Sequence of chain 2.D:
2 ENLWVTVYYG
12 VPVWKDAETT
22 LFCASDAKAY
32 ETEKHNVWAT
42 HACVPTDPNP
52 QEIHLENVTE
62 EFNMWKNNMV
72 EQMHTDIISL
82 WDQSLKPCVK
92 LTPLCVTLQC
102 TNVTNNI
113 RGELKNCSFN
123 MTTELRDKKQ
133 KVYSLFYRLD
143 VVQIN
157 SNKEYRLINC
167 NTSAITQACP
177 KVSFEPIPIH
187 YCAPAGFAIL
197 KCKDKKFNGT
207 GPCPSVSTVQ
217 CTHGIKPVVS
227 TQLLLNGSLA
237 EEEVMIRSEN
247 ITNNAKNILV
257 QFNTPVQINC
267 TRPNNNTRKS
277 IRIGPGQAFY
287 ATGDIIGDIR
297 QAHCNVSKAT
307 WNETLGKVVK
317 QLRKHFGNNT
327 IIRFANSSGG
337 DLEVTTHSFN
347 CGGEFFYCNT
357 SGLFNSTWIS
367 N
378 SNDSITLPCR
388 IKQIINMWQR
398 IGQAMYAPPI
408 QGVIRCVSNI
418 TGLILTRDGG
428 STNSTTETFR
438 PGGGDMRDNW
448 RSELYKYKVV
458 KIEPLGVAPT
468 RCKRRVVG

Sequence of chain 2.E:
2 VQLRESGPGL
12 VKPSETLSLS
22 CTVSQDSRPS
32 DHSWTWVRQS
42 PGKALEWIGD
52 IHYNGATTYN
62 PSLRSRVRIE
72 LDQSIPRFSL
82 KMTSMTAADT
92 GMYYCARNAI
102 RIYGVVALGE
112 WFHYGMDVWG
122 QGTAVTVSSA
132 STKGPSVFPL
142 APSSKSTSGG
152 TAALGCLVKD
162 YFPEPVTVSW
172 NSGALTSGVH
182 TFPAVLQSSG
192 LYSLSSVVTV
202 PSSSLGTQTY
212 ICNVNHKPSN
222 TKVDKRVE

Binding-site contacts:
Ligand atom C8 contacts residue NAG2 of chain 2.S at 3.2 Å.
Ligand atom C2 contacts residue ASN361 of chain 2.D at 2.5 Å.
Ligand atom C7 contacts residue ASN361 of chain 2.D at 3.2 Å.
Ligand atom C8 contacts residue SER357 of chain 2.D at 4.4 Å.
Ligand atom C7 contacts residue NAG2 of chain 2.S at 4.3 Å.
Ligand atom O5 contacts residue ASN361 of chain 2.D at 2.3 Å (h-bond).
Ligand atom C5 contacts residue ASN361 of chain 2.D at 3.6 Å.
Ligand atom O7 contacts residue SER357 of chain 2.D at 4.0 Å.
Ligand atom O7 contacts residue ASN361 of chain 2.D at 2.9 Å (h-bond).
Ligand atom C8 contacts residue ASN361 of chain 2.D at 4.5 Å.
Ligand atom C3 contacts residue ASN55 of chain 2.E at 4.2 Å.
Ligand atom O3 contacts residue TRP112 of chain 2.E at 3.8 Å.
Ligand atom O3 contacts residue ASN55 of chain 2.E at 3.9 Å.
Ligand atom C3 contacts residue ASN361 of chain 2.D at 3.8 Å.
Ligand atom N2 contacts residue ASN361 of chain 2.D at 2.9 Å (h-bond).
Ligand atom C1 contacts residue ASN361 of chain 2.D at 1.4 Å.
Ligand atom C4 contacts residue ASN361 of chain 2.D at 4.2 Å.

The protein below binds the small molecule below.
Small molecule (SMILES): CC(=O)N[C@H]1[C@H](O[C@H]2[C@H](O)[C@@H](NC(C)=O)CO[C@@H]2CO)O[C@H](CO)[C@@H](O[C@@H]2O[C@H](CO)[C@@H](O)[C@H](O[C@H]3O[C@H](CO)[C@@H](O)[C@H](O)[C@@H]3O)[C@@H]2O)[C@@H]1O